A protein and the small-molecule ligand that binds it are described below.
Small molecule (SMILES): [H]/N=C1/NC(=O)/C(=C\c2ccc(O)cc2)S1

Binding-site contacts:
Ligand atom CAO contacts residue LEU72 of chain 1.B at 3.1 Å (hydrophobic).
Ligand atom NAI contacts residue ASN105 of chain 1.B at 3.3 Å (h-bond).
Ligand atom OAB contacts residue HIS106 of chain 1.B at 3.6 Å (h-bond).
Ligand atom CAF contacts residue PRO103 of chain 1.B at 3.4 Å (hydrophobic).
Ligand atom CAH contacts residue GLY69 of chain 1.B at 3.3 Å.
Ligand atom CAH contacts residue HIS106 of chain 1.B at 3.1 Å.
Ligand atom CAD contacts residue LEU72 of chain 1.B at 3.2 Å (hydrophobic).
Ligand atom CAL contacts residue HIS106 of chain 1.B at 3.1 Å.
Ligand atom CAM contacts residue ARG75 of chain 1.B at 3.7 Å.
Ligand atom CAN contacts residue ASP70 of chain 1.B at 2.9 Å.
Ligand atom CAF contacts residue LEU71 of chain 1.B at 3.8 Å (hydrophobic).
Ligand atom CAD contacts residue HIS106 of chain 1.B at 3.1 Å.
Ligand atom NAA contacts residue ARG75 of chain 1.B at 3.2 Å.
Ligand atom CAL contacts residue LEU71 of chain 1.B at 3.5 Å (hydrophobic).
Ligand atom CAM contacts residue ASN105 of chain 1.B at 3.6 Å.
Ligand atom CAH contacts residue GLY104 of chain 1.B at 3.4 Å.
Ligand atom SAJ contacts residue LEU72 of chain 1.B at 2.9 Å (h-bond).
Ligand atom OAC contacts residue VAL101 of chain 1.B at 3.1 Å.
Ligand atom CAF contacts residue GLY69 of chain 1.B at 3.2 Å.
Ligand atom NAI contacts residue ASP70 of chain 1.B at 2.7 Å (salt-bridge).
Ligand atom CAN contacts residue HIS106 of chain 1.B at 3.8 Å.
Ligand atom CAG contacts residue LEU72 of chain 1.B at 3.4 Å (hydrophobic).
Ligand atom OAC contacts residue LEU71 of chain 1.B at 3.1 Å.
Ligand atom SAJ contacts residue SER74 of chain 1.B at 3.4 Å (h-bond).
Ligand atom CAG contacts residue LEU71 of chain 1.B at 3.7 Å (hydrophobic).
Ligand atom CAE contacts residue LEU71 of chain 1.B at 3.4 Å (hydrophobic).
Ligand atom CAO contacts residue HIS106 of chain 1.B at 3.5 Å.
Ligand atom CAH contacts residue LEU71 of chain 1.B at 3.5 Å (hydrophobic).
Ligand atom CAF contacts residue HIS106 of chain 1.B at 3.7 Å.
Ligand atom CAH contacts residue ASP70 of chain 1.B at 3.8 Å.
Ligand atom CAL contacts residue LEU72 of chain 1.B at 3.4 Å (hydrophobic).
Ligand atom CAN contacts residue ASN105 of chain 1.B at 3.6 Å.
Ligand atom OAB contacts residue ASP70 of chain 1.B at 2.6 Å (salt-bridge).
Ligand atom CAF contacts residue GLY104 of chain 1.B at 3.3 Å.
Ligand atom SAJ contacts residue ARG75 of chain 1.B at 3.6 Å.
Ligand atom OAB contacts residue ASN105 of chain 1.B at 3.4 Å (h-bond).
Ligand atom CAG contacts residue HIS106 of chain 1.B at 3.4 Å.
Ligand atom CAK contacts residue LEU71 of chain 1.B at 3.5 Å (hydrophobic).
Ligand atom OAB contacts residue GLY104 of chain 1.B at 3.1 Å.
Ligand atom CAM contacts residue ASP70 of chain 1.B at 3.8 Å.

Sequence of chain 1.B:
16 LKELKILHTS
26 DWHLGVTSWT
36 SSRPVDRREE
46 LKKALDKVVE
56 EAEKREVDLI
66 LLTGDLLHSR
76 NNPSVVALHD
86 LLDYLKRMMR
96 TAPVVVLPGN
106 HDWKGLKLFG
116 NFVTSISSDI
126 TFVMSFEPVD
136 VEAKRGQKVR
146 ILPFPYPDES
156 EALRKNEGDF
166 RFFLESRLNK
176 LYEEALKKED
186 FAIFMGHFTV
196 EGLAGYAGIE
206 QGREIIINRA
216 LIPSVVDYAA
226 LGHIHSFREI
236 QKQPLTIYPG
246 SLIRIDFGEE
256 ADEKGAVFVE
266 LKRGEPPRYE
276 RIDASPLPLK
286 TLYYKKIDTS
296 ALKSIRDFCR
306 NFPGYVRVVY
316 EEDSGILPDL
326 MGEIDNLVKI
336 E